The small molecule below binds the protein below.
Small molecule (SMILES): CC(=O)N[C@@H]1[C@@H](O)[C@H](O)[C@@H](CO)O[C@H]1O

Sequence of chain 1.G:
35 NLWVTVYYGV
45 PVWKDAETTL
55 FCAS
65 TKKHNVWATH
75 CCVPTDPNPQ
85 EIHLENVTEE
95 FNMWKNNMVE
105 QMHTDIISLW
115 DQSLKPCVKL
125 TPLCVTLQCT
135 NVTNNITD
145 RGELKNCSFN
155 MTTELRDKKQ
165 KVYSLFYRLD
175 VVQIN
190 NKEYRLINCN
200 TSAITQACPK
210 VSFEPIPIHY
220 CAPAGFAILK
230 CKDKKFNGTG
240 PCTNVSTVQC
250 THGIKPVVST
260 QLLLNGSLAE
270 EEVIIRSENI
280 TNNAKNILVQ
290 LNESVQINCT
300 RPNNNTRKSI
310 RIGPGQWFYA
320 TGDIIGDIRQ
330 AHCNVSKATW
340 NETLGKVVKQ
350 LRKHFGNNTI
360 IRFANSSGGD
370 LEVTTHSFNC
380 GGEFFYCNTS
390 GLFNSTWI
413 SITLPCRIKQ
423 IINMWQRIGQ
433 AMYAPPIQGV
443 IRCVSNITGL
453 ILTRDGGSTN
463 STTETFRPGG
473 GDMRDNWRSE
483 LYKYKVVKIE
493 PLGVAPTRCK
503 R

Binding-site contacts:
Ligand atom C8 contacts residue ARG444 of chain 1.G at 4.2 Å.
Ligand atom C4 contacts residue ASN333 of chain 1.G at 4.3 Å.
Ligand atom C8 contacts residue THR299 of chain 1.G at 3.6 Å.
Ligand atom C7 contacts residue ARG444 of chain 1.G at 4.5 Å.
Ligand atom C3 contacts residue ASN333 of chain 1.G at 3.9 Å.
Ligand atom C2 contacts residue ASN333 of chain 1.G at 2.5 Å.
Ligand atom C8 contacts residue ASN333 of chain 1.G at 4.3 Å.
Ligand atom C1 contacts residue HIS331 of chain 1.G at 4.3 Å.
Ligand atom O5 contacts residue ASN333 of chain 1.G at 2.5 Å (h-bond).
Ligand atom C2 contacts residue HIS331 of chain 1.G at 3.9 Å.
Ligand atom O3 contacts residue HIS331 of chain 1.G at 4.3 Å.
Ligand atom C7 contacts residue ASN297 of chain 1.G at 4.2 Å.
Ligand atom C3 contacts residue HIS331 of chain 1.G at 4.0 Å.
Ligand atom C7 contacts residue HIS331 of chain 1.G at 3.8 Å.
Ligand atom O7 contacts residue ASN297 of chain 1.G at 4.1 Å.
Ligand atom O7 contacts residue ASN333 of chain 1.G at 3.2 Å (h-bond).
Ligand atom N2 contacts residue HIS331 of chain 1.G at 3.0 Å (h-bond).
Ligand atom C7 contacts residue ASN333 of chain 1.G at 3.2 Å.
Ligand atom N2 contacts residue ASN333 of chain 1.G at 2.9 Å (h-bond).
Ligand atom C1 contacts residue THR415 of chain 1.G at 4.2 Å.
Ligand atom C8 contacts residue ASN297 of chain 1.G at 3.3 Å.
Ligand atom C8 contacts residue HIS331 of chain 1.G at 3.7 Å.
Ligand atom C8 contacts residue CYS298 of chain 1.G at 4.3 Å (hydrophobic).
Ligand atom C5 contacts residue ASN333 of chain 1.G at 3.8 Å.
Ligand atom C1 contacts residue ASN333 of chain 1.G at 1.5 Å.
Ligand atom O7 contacts residue ARG444 of chain 1.G at 4.1 Å.